Sequence of chain 60.C:
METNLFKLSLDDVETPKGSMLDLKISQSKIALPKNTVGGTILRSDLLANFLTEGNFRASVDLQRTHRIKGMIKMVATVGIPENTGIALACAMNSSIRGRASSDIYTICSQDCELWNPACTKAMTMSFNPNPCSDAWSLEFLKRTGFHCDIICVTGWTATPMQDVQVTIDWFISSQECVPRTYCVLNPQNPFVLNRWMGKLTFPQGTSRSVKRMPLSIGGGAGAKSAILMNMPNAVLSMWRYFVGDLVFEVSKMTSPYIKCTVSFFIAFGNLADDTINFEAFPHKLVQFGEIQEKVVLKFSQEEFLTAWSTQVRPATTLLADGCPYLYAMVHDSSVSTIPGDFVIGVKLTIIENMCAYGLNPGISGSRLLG

Binding-site contacts:
Ligand atom O2' contacts residue ARG180 of chain 55.C at 3.9 Å.
Ligand atom C2 contacts residue VAL192 of chain 55.C at 3.7 Å (hydrophobic).
Ligand atom OP1 contacts residue SER126 of chain 55.C at 2.8 Å (h-bond).
Ligand atom OP1 contacts residue THR124 of chain 55.C at 3.8 Å.
Ligand atom OP1 contacts residue THR3 of chain 60.C at 2.9 Å (h-bond).
Ligand atom C1' contacts residue PRO190 of chain 55.C at 3.9 Å (hydrophobic).
Ligand atom C4' contacts residue SER126 of chain 55.C at 3.4 Å.
Ligand atom C4' contacts residue THR124 of chain 55.C at 3.6 Å.
Ligand atom N6 contacts residue ILE350 of chain 55.C at 4.0 Å.
Ligand atom C4' contacts residue GLU2 of chain 60.C at 3.5 Å.
Ligand atom OP2 contacts residue LYS7 of chain 60.C at 2.6 Å (salt-bridge).
Ligand atom N3 contacts residue VAL192 of chain 55.C at 3.4 Å.
Ligand atom C2 contacts residue ARG180 of chain 55.C at 3.6 Å.
Ligand atom N3 contacts residue ARG180 of chain 55.C at 4.0 Å.
Ligand atom O4' contacts residue MET1 of chain 60.C at 3.7 Å.
Ligand atom O5' contacts residue LYS7 of chain 60.C at 3.4 Å (salt-bridge).
Ligand atom C4' contacts residue MET1 of chain 60.C at 3.9 Å (hydrophobic).
Ligand atom N6 contacts residue THR349 of chain 55.C at 3.9 Å.
Ligand atom P contacts residue LYS7 of chain 60.C at 3.2 Å.
Ligand atom O2' contacts residue MET1 of chain 60.C at 3.2 Å (h-bond).
Ligand atom C5' contacts residue GLU2 of chain 60.C at 3.2 Å.
Ligand atom C5' contacts residue THR124 of chain 55.C at 3.5 Å.
Ligand atom C4 contacts residue VAL192 of chain 55.C at 3.9 Å (hydrophobic).
Ligand atom P contacts residue SER126 of chain 55.C at 3.7 Å.
Ligand atom C6 contacts residue ILE350 of chain 55.C at 3.8 Å (hydrophobic).
Ligand atom O3' contacts residue THR3 of chain 60.C at 3.8 Å.
Ligand atom OP1 contacts residue ASN4 of chain 60.C at 3.5 Å.
Ligand atom C1' contacts residue ARG180 of chain 55.C at 3.7 Å.
Ligand atom C5 contacts residue ILE350 of chain 55.C at 3.6 Å (hydrophobic).
Ligand atom N7 contacts residue ILE350 of chain 55.C at 3.8 Å.
Ligand atom OP1 contacts residue LYS7 of chain 60.C at 3.4 Å (salt-bridge).
Ligand atom O3' contacts residue GLU2 of chain 60.C at 3.6 Å.
Ligand atom O3' contacts residue SER126 of chain 55.C at 3.3 Å.
Ligand atom O2' contacts residue MET125 of chain 55.C at 3.6 Å.
Ligand atom O4' contacts residue PRO190 of chain 55.C at 3.2 Å.
Ligand atom C5' contacts residue SER126 of chain 55.C at 3.9 Å.
Ligand atom O2' contacts residue SER126 of chain 55.C at 3.6 Å (h-bond).
Ligand atom O4' contacts residue ARG180 of chain 55.C at 4.0 Å.
Ligand atom OP1 contacts residue THR124 of chain 55.C at 4.0 Å.
Ligand atom P contacts residue THR3 of chain 60.C at 3.9 Å.

A small-molecule ligand and the protein it binds are described below.
Small molecule (SMILES): Nc1ccn([C@@H]2O[C@H](CO[P](=O)(O)O[C@H]3[C@@H](O)[C@H](n4ccc(=O)[nH]c4=O)O[C@@H]3CO[P](=O)(O)O[C@H]3[C@@H](O)[C@H](n4ccc(N)nc4=O)O[C@@H]3CO[P](=O)(O)O[C@H]3[C@@H](O)[C@H](n4ccc(=O)[nH]c4=O)O[C@@H]3CO[P](=O)(O)O[C@H]3[C@@H](O)[C@H](n4cnc5c(=O)nc(N)[nH]c54)O[C@@H]3CO[P](=O)(O)O[C@H]3[C@@H](O)[C@H](n4cnc5c(N)ncnc54)O[C@@H]3CO)[C@@H](O)[C@H]2O)c(=O)n1

Sequence of chain 55.C:
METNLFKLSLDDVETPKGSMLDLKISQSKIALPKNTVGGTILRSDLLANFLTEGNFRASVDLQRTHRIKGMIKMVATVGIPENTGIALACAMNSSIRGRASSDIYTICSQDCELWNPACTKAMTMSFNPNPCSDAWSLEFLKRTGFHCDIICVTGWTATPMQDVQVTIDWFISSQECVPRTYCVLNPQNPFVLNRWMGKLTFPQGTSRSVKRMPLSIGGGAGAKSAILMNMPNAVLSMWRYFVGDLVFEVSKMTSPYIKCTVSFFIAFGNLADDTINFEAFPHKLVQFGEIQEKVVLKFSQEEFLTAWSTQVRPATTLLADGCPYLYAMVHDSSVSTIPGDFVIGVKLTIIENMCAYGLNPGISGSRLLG